A protein and the small-molecule ligand that binds it are described below.
Small molecule (SMILES): Nc1ncnc2c1ncn2[C@@H]1O[C@H](CO[P](=O)(O)O[P](=O)(O)NP(=O)(O)O)[C@@H](O)[C@H]1O

Binding-site contacts:
Ligand atom PA contacts residue HIS221 of chain 4.A at 4.2 Å.
Ligand atom O1A contacts residue HIS221 of chain 4.A at 3.9 Å.
Ligand atom O3A contacts residue ARG227 of chain 4.A at 3.7 Å.
Ligand atom PA contacts residue SER107 of chain 4.A at 4.4 Å.
Ligand atom O3A contacts residue HIS221 of chain 4.A at 3.0 Å (h-bond).
Ligand atom O3G contacts residue GLU147 of chain 4.A at 4.1 Å.
Ligand atom O3' contacts residue SER107 of chain 4.A at 3.4 Å (h-bond).
Ligand atom C2' contacts residue ARG109 of chain 4.A at 3.8 Å.
Ligand atom O2B contacts residue LYS223 of chain 4.A at 2.8 Å (salt-bridge).
Ligand atom C1' contacts residue ARG240 of chain 4.A at 3.9 Å.
Ligand atom O4' contacts residue ARG240 of chain 4.A at 3.9 Å.
Ligand atom PB contacts residue LYS223 of chain 4.A at 3.7 Å.
Ligand atom O1A contacts residue ARG227 of chain 4.A at 3.0 Å (salt-bridge).
Ligand atom O3G contacts residue LYS223 of chain 4.A at 3.6 Å.
Ligand atom C3' contacts residue ARG109 of chain 4.A at 3.6 Å.
Ligand atom O2B contacts residue HIS221 of chain 4.A at 4.3 Å.
Ligand atom PG contacts residue HIS221 of chain 4.A at 4.3 Å.
Ligand atom C5' contacts residue SER107 of chain 4.A at 4.2 Å.
Ligand atom C2' contacts residue ARG240 of chain 4.A at 4.4 Å.
Ligand atom O1G contacts residue LYS188 of chain 4.A at 3.1 Å (salt-bridge).
Ligand atom O2A contacts residue ARG227 of chain 4.A at 3.8 Å.
Ligand atom O2A contacts residue SER107 of chain 4.A at 2.8 Å (h-bond).
Ligand atom N3B contacts residue ARG227 of chain 4.A at 4.2 Å.
Ligand atom N3B contacts residue LYS223 of chain 4.A at 3.6 Å (salt-bridge).
Ligand atom O1B contacts residue SER107 of chain 4.A at 4.1 Å.
Ligand atom O2G contacts residue HIS221 of chain 4.A at 3.6 Å.
Ligand atom N3B contacts residue HIS221 of chain 4.A at 3.7 Å.
Ligand atom C3' contacts residue SER107 of chain 4.A at 4.3 Å.
Ligand atom PG contacts residue ARG227 of chain 4.A at 3.3 Å.
Ligand atom O1G contacts residue ARG227 of chain 4.A at 2.7 Å (salt-bridge).
Ligand atom O3' contacts residue ARG109 of chain 4.A at 2.6 Å (salt-bridge).
Ligand atom PA contacts residue ARG227 of chain 4.A at 3.6 Å.
Ligand atom O2G contacts residue ARG227 of chain 4.A at 2.8 Å (salt-bridge).
Ligand atom PG contacts residue LYS188 of chain 4.A at 4.3 Å.
Ligand atom O2' contacts residue ARG109 of chain 4.A at 3.1 Å (salt-bridge).
Ligand atom O1B contacts residue LYS223 of chain 4.A at 4.2 Å.
Ligand atom PB contacts residue HIS221 of chain 4.A at 3.9 Å.
Ligand atom O1G contacts residue GLU147 of chain 4.A at 3.9 Å.
Ligand atom O1G contacts residue GLU153 of chain 4.A at 4.0 Å.

Sequence of chain 4.A:
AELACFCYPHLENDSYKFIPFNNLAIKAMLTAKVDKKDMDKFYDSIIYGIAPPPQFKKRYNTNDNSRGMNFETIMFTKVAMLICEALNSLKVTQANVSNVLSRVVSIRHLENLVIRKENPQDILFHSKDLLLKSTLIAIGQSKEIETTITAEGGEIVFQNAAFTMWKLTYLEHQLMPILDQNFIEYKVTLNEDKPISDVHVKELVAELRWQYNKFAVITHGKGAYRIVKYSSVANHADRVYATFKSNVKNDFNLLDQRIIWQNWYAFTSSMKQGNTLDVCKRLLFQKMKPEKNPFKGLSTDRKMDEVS